Sequence of chain 1.A:
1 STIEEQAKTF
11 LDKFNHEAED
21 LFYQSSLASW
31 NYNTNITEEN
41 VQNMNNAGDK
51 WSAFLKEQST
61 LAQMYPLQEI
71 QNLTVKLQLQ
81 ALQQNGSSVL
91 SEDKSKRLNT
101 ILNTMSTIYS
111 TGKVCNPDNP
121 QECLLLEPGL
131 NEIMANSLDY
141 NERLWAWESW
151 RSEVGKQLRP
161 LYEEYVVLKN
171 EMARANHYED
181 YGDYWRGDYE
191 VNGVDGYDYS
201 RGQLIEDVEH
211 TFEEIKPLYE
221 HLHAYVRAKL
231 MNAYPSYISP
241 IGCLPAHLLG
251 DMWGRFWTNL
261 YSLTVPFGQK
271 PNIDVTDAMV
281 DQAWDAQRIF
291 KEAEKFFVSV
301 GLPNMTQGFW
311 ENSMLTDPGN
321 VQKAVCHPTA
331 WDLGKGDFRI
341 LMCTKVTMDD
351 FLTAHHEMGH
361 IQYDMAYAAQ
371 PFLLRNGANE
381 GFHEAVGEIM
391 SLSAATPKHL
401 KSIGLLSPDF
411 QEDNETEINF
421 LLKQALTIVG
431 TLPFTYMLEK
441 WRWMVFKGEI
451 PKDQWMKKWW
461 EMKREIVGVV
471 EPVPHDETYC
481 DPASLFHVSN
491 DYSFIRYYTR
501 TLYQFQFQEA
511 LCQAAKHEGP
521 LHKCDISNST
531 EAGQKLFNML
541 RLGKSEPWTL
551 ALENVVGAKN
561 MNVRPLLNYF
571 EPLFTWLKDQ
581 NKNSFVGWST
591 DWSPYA

Binding-site contacts:
Ligand atom O5 contacts residue VAL89 of chain 1.A at 4.2 Å.
Ligand atom C3 contacts residue ASN85 of chain 1.A at 3.7 Å.
Ligand atom O6 contacts residue GLN63 of chain 1.A at 4.2 Å.
Ligand atom C8 contacts residue ASN176 of chain 1.A at 4.1 Å.
Ligand atom C5 contacts residue GLN63 of chain 1.A at 3.5 Å.
Ligand atom C8 contacts residue ASN85 of chain 1.A at 4.5 Å.
Ligand atom O5 contacts residue ASN85 of chain 1.A at 2.3 Å (h-bond).
Ligand atom C1 contacts residue ASN85 of chain 1.A at 1.4 Å.
Ligand atom O7 contacts residue HIS177 of chain 1.A at 4.0 Å.
Ligand atom O5 contacts residue GLN63 of chain 1.A at 3.6 Å.
Ligand atom C7 contacts residue HIS177 of chain 1.A at 4.2 Å.
Ligand atom O7 contacts residue ALA175 of chain 1.A at 3.4 Å (h-bond).
Ligand atom C1 contacts residue GLN63 of chain 1.A at 3.4 Å.
Ligand atom C5 contacts residue ASN85 of chain 1.A at 3.6 Å.
Ligand atom C7 contacts residue ASN85 of chain 1.A at 3.4 Å.
Ligand atom O7 contacts residue ASN85 of chain 1.A at 3.5 Å (h-bond).
Ligand atom C2 contacts residue VAL89 of chain 1.A at 4.4 Å (hydrophobic).
Ligand atom O7 contacts residue VAL89 of chain 1.A at 4.2 Å.
Ligand atom C4 contacts residue ASN85 of chain 1.A at 4.2 Å.
Ligand atom C2 contacts residue GLN63 of chain 1.A at 4.5 Å.
Ligand atom C1 contacts residue VAL89 of chain 1.A at 4.5 Å (hydrophobic).
Ligand atom O7 contacts residue ASN176 of chain 1.A at 3.3 Å.
Ligand atom O3 contacts residue HIS177 of chain 1.A at 4.0 Å.
Ligand atom C2 contacts residue ASN85 of chain 1.A at 2.3 Å.
Ligand atom C6 contacts residue GLN63 of chain 1.A at 4.5 Å.
Ligand atom C4 contacts residue GLN63 of chain 1.A at 4.5 Å.
Ligand atom C8 contacts residue HIS177 of chain 1.A at 4.3 Å.
Ligand atom N2 contacts residue ASN85 of chain 1.A at 2.8 Å (h-bond).
Ligand atom C7 contacts residue ASN176 of chain 1.A at 4.0 Å.

The small molecule below binds the protein below.
Small molecule (SMILES): CC(=O)N[C@@H]1[C@@H](O)[C@H](O)[C@@H](CO)O[C@H]1O